A small-molecule ligand and the protein it binds are described below.
Small molecule (SMILES): CNS(=O)(=O)c1ccc(Nc2ncc(C(F)(F)F)c(N[C@@H]3CCC[C@H]3N(C)C)n2)cc1

Sequence of chain 1.A:
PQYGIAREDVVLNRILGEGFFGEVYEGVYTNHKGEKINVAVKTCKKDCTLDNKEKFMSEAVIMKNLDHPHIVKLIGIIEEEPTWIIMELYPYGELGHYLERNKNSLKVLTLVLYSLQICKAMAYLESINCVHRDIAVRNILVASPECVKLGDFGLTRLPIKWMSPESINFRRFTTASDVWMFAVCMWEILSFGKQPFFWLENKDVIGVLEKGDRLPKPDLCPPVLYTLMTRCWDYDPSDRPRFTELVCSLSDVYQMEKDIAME

Binding-site contacts:
Ligand atom C13 contacts residue TYR90 of chain 1.A at 3.6 Å (hydrophobic).
Ligand atom C29 contacts residue LEU141 of chain 1.A at 3.5 Å (hydrophobic).
Ligand atom F21 contacts residue MET87 of chain 1.A at 3.7 Å.
Ligand atom F16 contacts residue MET87 of chain 1.A at 3.4 Å.
Ligand atom C24 contacts residue SO41 of chain 1.B at 3.8 Å.
Ligand atom C3 contacts residue GLY93 of chain 1.A at 3.6 Å.
Ligand atom C2 contacts residue LEU16 of chain 1.A at 3.9 Å (hydrophobic).
Ligand atom F16 contacts residue GLU88 of chain 1.A at 3.5 Å.
Ligand atom F22 contacts residue LEU141 of chain 1.A at 3.8 Å.
Ligand atom N7 contacts residue TYR90 of chain 1.A at 3.0 Å (h-bond).
Ligand atom N14 contacts residue GLU88 of chain 1.A at 3.9 Å.
Ligand atom C30 contacts residue ARG138 of chain 1.A at 3.9 Å.
Ligand atom N26 contacts residue GLU94 of chain 1.A at 3.8 Å.
Ligand atom C9 contacts residue TYR90 of chain 1.A at 3.9 Å (hydrophobic).
Ligand atom C9 contacts residue LEU141 of chain 1.A at 3.6 Å (hydrophobic).
Ligand atom C3 contacts residue LEU16 of chain 1.A at 3.7 Å (hydrophobic).
Ligand atom C31 contacts residue VAL24 of chain 1.A at 3.8 Å (hydrophobic).
Ligand atom C3 contacts residue TYR90 of chain 1.A at 3.3 Å (hydrophobic).
Ligand atom F16 contacts residue VAL72 of chain 1.A at 3.9 Å.
Ligand atom F22 contacts residue VAL72 of chain 1.A at 3.9 Å.
Ligand atom C5 contacts residue GLY93 of chain 1.A at 3.9 Å.
Ligand atom C9 contacts residue LEU89 of chain 1.A at 3.9 Å (hydrophobic).
Ligand atom C23 contacts residue GLY93 of chain 1.A at 3.7 Å.
Ligand atom F22 contacts residue ASP152 of chain 1.A at 3.3 Å.
Ligand atom C6 contacts residue GLY93 of chain 1.A at 3.9 Å.
Ligand atom N14 contacts residue LEU89 of chain 1.A at 3.8 Å.
Ligand atom N10 contacts residue LEU141 of chain 1.A at 3.6 Å.
Ligand atom N10 contacts residue LEU16 of chain 1.A at 3.9 Å.
Ligand atom C4 contacts residue TYR90 of chain 1.A at 3.5 Å (hydrophobic).
Ligand atom C23 contacts residue GLU94 of chain 1.A at 3.0 Å.
Ligand atom N14 contacts residue TYR90 of chain 1.A at 3.1 Å (h-bond).
Ligand atom C27 contacts residue SO41 of chain 1.B at 3.7 Å.
Ligand atom C2 contacts residue GLY93 of chain 1.A at 3.6 Å.
Ligand atom C1 contacts residue GLY93 of chain 1.A at 3.7 Å.
Ligand atom C4 contacts residue GLY93 of chain 1.A at 3.8 Å.
Ligand atom C13 contacts residue GLU88 of chain 1.A at 3.2 Å.
Ligand atom C4 contacts residue LEU16 of chain 1.A at 3.9 Å (hydrophobic).
Ligand atom N7 contacts residue LEU89 of chain 1.A at 3.5 Å.
Ligand atom C23 contacts residue HIS97 of chain 1.A at 3.4 Å.
Ligand atom C28 contacts residue LEU16 of chain 1.A at 3.9 Å (hydrophobic).